Sequence of chain 1.A:
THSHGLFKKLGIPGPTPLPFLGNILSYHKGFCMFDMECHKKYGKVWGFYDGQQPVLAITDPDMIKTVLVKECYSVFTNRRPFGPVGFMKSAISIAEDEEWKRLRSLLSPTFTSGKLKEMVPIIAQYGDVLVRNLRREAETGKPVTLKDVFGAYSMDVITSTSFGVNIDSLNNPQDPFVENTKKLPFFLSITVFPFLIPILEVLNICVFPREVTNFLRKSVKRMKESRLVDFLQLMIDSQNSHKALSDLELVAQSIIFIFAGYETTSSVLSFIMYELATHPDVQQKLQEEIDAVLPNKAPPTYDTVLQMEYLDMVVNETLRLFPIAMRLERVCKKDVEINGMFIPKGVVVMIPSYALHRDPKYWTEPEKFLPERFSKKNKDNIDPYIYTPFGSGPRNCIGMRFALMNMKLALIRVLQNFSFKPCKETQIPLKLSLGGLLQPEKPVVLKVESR

A protein and the small-molecule ligand that binds it are described below.
Small molecule (SMILES): CC(C)(C)OC(=O)N[C@H](CS[C@H](Cc1ccccc1)C(=O)NCc1cccnc1)Cc1ccccc1

Binding-site contacts:
Ligand atom C03 contacts residue PHE88 of chain 1.A at 3.9 Å (hydrophobic).
Ligand atom C14 contacts residue PHE284 of chain 1.A at 4.0 Å (hydrophobic).
Ligand atom C24 contacts residue ALA285 of chain 1.A at 3.6 Å (hydrophobic).
Ligand atom C23 contacts residue ALA285 of chain 1.A at 3.4 Å (hydrophobic).
Ligand atom C17 contacts residue PHE221 of chain 1.A at 3.6 Å (hydrophobic).
Ligand atom C03 contacts residue PHE200 of chain 1.A at 3.9 Å (hydrophobic).
Ligand atom C16 contacts residue PHE284 of chain 1.A at 3.7 Å (hydrophobic).
Ligand atom C35 contacts residue ARG85 of chain 1.A at 4.1 Å.
Ligand atom C35 contacts residue SER99 of chain 1.A at 4.3 Å.
Ligand atom C19 contacts residue PHE284 of chain 1.A at 3.9 Å (hydrophobic).
Ligand atom C35 contacts residue HEM1 of chain 1.B at 4.1 Å.
Ligand atom C20 contacts residue SER99 of chain 1.A at 3.7 Å.
Ligand atom C28 contacts residue THR289 of chain 1.A at 3.5 Å.
Ligand atom C34 contacts residue HEM1 of chain 1.B at 3.4 Å.
Ligand atom C34 contacts residue ARG85 of chain 1.A at 4.0 Å.
Ligand atom C13 contacts residue PHE284 of chain 1.A at 4.3 Å (hydrophobic).
Ligand atom C17 contacts residue PHE284 of chain 1.A at 3.6 Å (hydrophobic).
Ligand atom C23 contacts residue HEM1 of chain 1.B at 4.4 Å.
Ligand atom C29 contacts residue THR289 of chain 1.A at 4.3 Å.
Ligand atom S11 contacts residue PHE88 of chain 1.A at 4.2 Å.
Ligand atom C25 contacts residue HEM1 of chain 1.B at 2.9 Å.
Ligand atom C19 contacts residue PHE221 of chain 1.A at 4.0 Å (hydrophobic).
Ligand atom C04 contacts residue PHE200 of chain 1.A at 3.7 Å (hydrophobic).
Ligand atom C19 contacts residue ILE281 of chain 1.A at 4.0 Å (hydrophobic).
Ligand atom N26 contacts residue HEM1 of chain 1.B at 2.2 Å.
Ligand atom C15 contacts residue PHE284 of chain 1.A at 3.9 Å (hydrophobic).
Ligand atom C20 contacts residue ILE281 of chain 1.A at 4.2 Å (hydrophobic).
Ligand atom O21 contacts residue SER99 of chain 1.A at 2.5 Å (h-bond).
Ligand atom C29 contacts residue ALA285 of chain 1.A at 4.0 Å (hydrophobic).
Ligand atom C18 contacts residue PHE284 of chain 1.A at 3.7 Å (hydrophobic).
Ligand atom C27 contacts residue THR289 of chain 1.A at 3.7 Å.
Ligand atom O21 contacts residue ILE281 of chain 1.A at 3.8 Å.
Ligand atom C33 contacts residue HEM1 of chain 1.B at 3.7 Å.
Ligand atom C27 contacts residue HEM1 of chain 1.B at 3.3 Å.
Ligand atom C24 contacts residue HEM1 of chain 1.B at 4.0 Å.
Ligand atom C23 contacts residue ILE281 of chain 1.A at 4.0 Å (hydrophobic).
Ligand atom N22 contacts residue ALA285 of chain 1.A at 4.4 Å.
Ligand atom S11 contacts residue SER99 of chain 1.A at 4.4 Å.
Ligand atom C25 contacts residue ALA285 of chain 1.A at 3.7 Å (hydrophobic).
Ligand atom C18 contacts residue PHE221 of chain 1.A at 3.0 Å (hydrophobic).